Sequence of chain 1.A:
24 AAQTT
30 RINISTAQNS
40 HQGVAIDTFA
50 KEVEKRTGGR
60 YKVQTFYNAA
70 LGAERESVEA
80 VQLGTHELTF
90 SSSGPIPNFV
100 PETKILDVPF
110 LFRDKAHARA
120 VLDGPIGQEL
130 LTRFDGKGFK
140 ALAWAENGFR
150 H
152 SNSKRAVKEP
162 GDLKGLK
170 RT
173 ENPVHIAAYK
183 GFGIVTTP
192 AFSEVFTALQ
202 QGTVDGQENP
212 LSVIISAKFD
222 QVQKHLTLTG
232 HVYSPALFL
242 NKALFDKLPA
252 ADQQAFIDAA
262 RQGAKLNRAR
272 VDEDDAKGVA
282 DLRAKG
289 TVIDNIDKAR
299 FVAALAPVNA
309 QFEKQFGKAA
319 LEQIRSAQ

Binding-site contacts:
Ligand atom C4 contacts residue ASN210 of chain 1.A at 3.7 Å.
Ligand atom C1 contacts residue ARG170 of chain 1.A at 3.6 Å.
Ligand atom C1 contacts residue ARG149 of chain 1.A at 3.8 Å.
Ligand atom C4 contacts residue VAL214 of chain 1.A at 3.8 Å (hydrophobic).
Ligand atom C1 contacts residue PHE193 of chain 1.A at 3.9 Å (hydrophobic).
Ligand atom C2 contacts residue ASN146 of chain 1.A at 4.0 Å.
Ligand atom C5 contacts residue SER34 of chain 1.A at 3.8 Å.
Ligand atom O4 contacts residue GLU73 of chain 1.A at 2.7 Å (salt-bridge).
Ligand atom C2 contacts residue GLU73 of chain 1.A at 4.2 Å.
Ligand atom C2 contacts residue MSE172 of chain 1.A at 3.6 Å.
Ligand atom O3 contacts residue ASN210 of chain 1.A at 2.7 Å (h-bond).
Ligand atom C2 contacts residue ARG149 of chain 1.A at 4.0 Å.
Ligand atom O2 contacts residue ARG149 of chain 1.A at 2.9 Å (salt-bridge).
Ligand atom C4 contacts residue THR35 of chain 1.A at 3.9 Å.
Ligand atom O1 contacts residue PHE193 of chain 1.A at 3.6 Å.
Ligand atom C5 contacts residue GLU73 of chain 1.A at 3.5 Å.
Ligand atom C4 contacts residue PHE193 of chain 1.A at 3.6 Å (hydrophobic).
Ligand atom O3 contacts residue ARG149 of chain 1.A at 2.9 Å (salt-bridge).
Ligand atom O4 contacts residue SER91 of chain 1.A at 3.3 Å.
Ligand atom O3 contacts residue MSE172 of chain 1.A at 3.8 Å.
Ligand atom C6 contacts residue GLN41 of chain 1.A at 3.3 Å.
Ligand atom O2 contacts residue ASN210 of chain 1.A at 2.9 Å (h-bond).
Ligand atom O3 contacts residue ASN146 of chain 1.A at 2.9 Å (h-bond).
Ligand atom O4 contacts residue ASN146 of chain 1.A at 3.5 Å (h-bond).
Ligand atom C2 contacts residue SER91 of chain 1.A at 4.2 Å.
Ligand atom O4 contacts residue GLN41 of chain 1.A at 2.9 Å (h-bond).
Ligand atom O1 contacts residue MSE172 of chain 1.A at 3.4 Å.
Ligand atom C5 contacts residue PHE193 of chain 1.A at 3.7 Å (hydrophobic).
Ligand atom C3 contacts residue GLU73 of chain 1.A at 4.1 Å.
Ligand atom O2 contacts residue PHE193 of chain 1.A at 3.8 Å.
Ligand atom O2 contacts residue ARG170 of chain 1.A at 2.8 Å (salt-bridge).
Ligand atom C1 contacts residue ASN210 of chain 1.A at 3.9 Å.
Ligand atom C6 contacts residue ASN146 of chain 1.A at 3.6 Å.
Ligand atom C6 contacts residue GLU73 of chain 1.A at 3.7 Å.
Ligand atom O2 contacts residue MSE172 of chain 1.A at 3.6 Å.
Ligand atom C3 contacts residue ASN210 of chain 1.A at 4.2 Å.
Ligand atom O1 contacts residue ARG170 of chain 1.A at 2.8 Å (salt-bridge).
Ligand atom C6 contacts residue THR35 of chain 1.A at 4.0 Å.
Ligand atom C2 contacts residue ASN210 of chain 1.A at 3.7 Å.
Ligand atom C1 contacts residue MSE172 of chain 1.A at 3.4 Å.

A protein and the small-molecule ligand that binds it are described below.
Small molecule (SMILES): CC(C)(CO)[C@@H](O)C(=O)[O-]